Sequence of chain 1.E:
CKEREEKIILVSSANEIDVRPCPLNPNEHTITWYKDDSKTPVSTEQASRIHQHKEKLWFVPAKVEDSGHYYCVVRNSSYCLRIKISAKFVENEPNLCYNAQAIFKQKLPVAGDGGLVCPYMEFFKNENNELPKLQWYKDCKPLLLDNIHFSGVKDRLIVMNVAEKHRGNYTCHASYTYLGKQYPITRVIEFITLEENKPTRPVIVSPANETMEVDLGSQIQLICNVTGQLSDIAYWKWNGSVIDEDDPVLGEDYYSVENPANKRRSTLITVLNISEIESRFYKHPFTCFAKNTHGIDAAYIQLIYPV

The small molecule below binds the protein below.
Small molecule (SMILES): CC(=O)N[C@@H]1[C@@H](O)[C@H](O)[C@@H](CO)O[C@H]1O

Binding-site contacts:
Ligand atom C4 contacts residue ASN248 of chain 1.E at 4.1 Å.
Ligand atom C3 contacts residue ASN248 of chain 1.E at 3.7 Å.
Ligand atom O7 contacts residue TRP247 of chain 1.E at 3.5 Å.
Ligand atom N2 contacts residue HIS293 of chain 1.E at 4.3 Å.
Ligand atom C2 contacts residue ASN248 of chain 1.E at 2.3 Å.
Ligand atom O7 contacts residue ARG289 of chain 1.E at 3.6 Å.
Ligand atom C8 contacts residue ARG289 of chain 1.E at 3.6 Å.
Ligand atom C1 contacts residue ASN248 of chain 1.E at 1.4 Å.
Ligand atom O5 contacts residue ASN248 of chain 1.E at 2.3 Å (h-bond).
Ligand atom C5 contacts residue ASN248 of chain 1.E at 3.6 Å.
Ligand atom N2 contacts residue ASN248 of chain 1.E at 2.9 Å (h-bond).
Ligand atom O7 contacts residue ASN248 of chain 1.E at 3.7 Å.
Ligand atom O6 contacts residue ASN248 of chain 1.E at 4.3 Å.
Ligand atom C7 contacts residue ASN248 of chain 1.E at 3.6 Å.
Ligand atom C7 contacts residue TRP247 of chain 1.E at 4.1 Å (hydrophobic).
Ligand atom C1 contacts residue HIS293 of chain 1.E at 4.5 Å.
Ligand atom C8 contacts residue LYS292 of chain 1.E at 3.8 Å.
Ligand atom C7 contacts residue ARG289 of chain 1.E at 4.2 Å.